Binding-site contacts:
Ligand atom C1 contacts residue SER87 of chain 1.D at 4.2 Å.
Ligand atom N2 contacts residue ASN85 of chain 1.D at 2.7 Å (h-bond).
Ligand atom C7 contacts residue ASN85 of chain 1.D at 3.2 Å.
Ligand atom C8 contacts residue SER86 of chain 1.D at 3.8 Å.
Ligand atom C2 contacts residue ASN85 of chain 1.D at 2.5 Å.
Ligand atom N2 contacts residue SER87 of chain 1.D at 3.5 Å.
Ligand atom O7 contacts residue ASN85 of chain 1.D at 4.2 Å.
Ligand atom C7 contacts residue SER87 of chain 1.D at 4.2 Å.
Ligand atom C3 contacts residue ASN85 of chain 1.D at 3.9 Å.
Ligand atom C1 contacts residue ASN85 of chain 1.D at 1.4 Å.
Ligand atom C5 contacts residue ASN85 of chain 1.D at 3.7 Å.
Ligand atom C8 contacts residue SER87 of chain 1.D at 3.8 Å.
Ligand atom C8 contacts residue ASN85 of chain 1.D at 3.5 Å.
Ligand atom C4 contacts residue ASN85 of chain 1.D at 4.3 Å.
Ligand atom O5 contacts residue ASN85 of chain 1.D at 2.4 Å (h-bond).

The small molecule below binds the protein below.
Small molecule (SMILES): CC(=O)N[C@H]1[C@H](O[C@H]2[C@H](O)[C@@H](NC(C)=O)CO[C@@H]2CO)O[C@H](CO)[C@@H](O)[C@@H]1O

Sequence of chain 1.D:
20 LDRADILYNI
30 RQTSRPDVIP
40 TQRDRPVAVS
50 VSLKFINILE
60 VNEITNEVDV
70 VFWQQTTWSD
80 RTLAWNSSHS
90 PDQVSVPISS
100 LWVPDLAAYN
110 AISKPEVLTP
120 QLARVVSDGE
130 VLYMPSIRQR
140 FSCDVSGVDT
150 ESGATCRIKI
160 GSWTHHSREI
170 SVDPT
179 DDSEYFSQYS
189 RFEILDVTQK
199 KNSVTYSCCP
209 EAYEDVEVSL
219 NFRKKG